Binding-site contacts:
Ligand atom NA4 contacts residue ILE94 of chain 1.B at 2.9 Å (h-bond).
Ligand atom N3 contacts residue ILE5 of chain 1.B at 3.5 Å.
Ligand atom O contacts residue ARG52 of chain 1.B at 2.6 Å (salt-bridge).
Ligand atom N8 contacts residue LEU28 of chain 1.B at 3.8 Å.
Ligand atom CT contacts residue ARG57 of chain 1.B at 3.4 Å.
Ligand atom C16 contacts residue PHE31 of chain 1.B at 3.7 Å (hydrophobic).
Ligand atom N1 contacts residue ALA7 of chain 1.B at 3.7 Å.
Ligand atom C14 contacts residue ILE50 of chain 1.B at 3.7 Å (hydrophobic).
Ligand atom NA2 contacts residue ALA6 of chain 1.B at 3.4 Å (h-bond).
Ligand atom C contacts residue ARG52 of chain 1.B at 3.6 Å.
Ligand atom O1 contacts residue LYS32 of chain 1.B at 3.6 Å.
Ligand atom C11 contacts residue LEU28 of chain 1.B at 3.9 Å (hydrophobic).
Ligand atom C4 contacts residue PHE31 of chain 1.B at 3.6 Å (hydrophobic).
Ligand atom OE2 contacts residue ARG52 of chain 1.B at 3.9 Å.
Ligand atom NA4 contacts residue PHE31 of chain 1.B at 3.7 Å.
Ligand atom N3 contacts residue ALA7 of chain 1.B at 3.7 Å.
Ligand atom C4A contacts residue PHE31 of chain 1.B at 3.8 Å (hydrophobic).
Ligand atom CA contacts residue ARG52 of chain 1.B at 3.8 Å.
Ligand atom O1 contacts residue PHE31 of chain 1.B at 3.6 Å.
Ligand atom O1 contacts residue ARG57 of chain 1.B at 2.9 Å (salt-bridge).
Ligand atom NA2 contacts residue THR113 of chain 1.B at 3.5 Å (h-bond).
Ligand atom N10 contacts residue ILE50 of chain 1.B at 3.7 Å.
Ligand atom N1 contacts residue PHE31 of chain 1.B at 3.9 Å.
Ligand atom C2 contacts residue ALA6 of chain 1.B at 3.7 Å (hydrophobic).
Ligand atom O2 contacts residue ARG57 of chain 1.B at 2.7 Å (salt-bridge).
Ligand atom C4 contacts residue ILE5 of chain 1.B at 3.6 Å (hydrophobic).
Ligand atom C8A contacts residue PHE31 of chain 1.B at 3.9 Å (hydrophobic).
Ligand atom C2 contacts residue ALA7 of chain 1.B at 3.7 Å (hydrophobic).
Ligand atom N3 contacts residue PHE31 of chain 1.B at 3.5 Å.
Ligand atom C16 contacts residue LEU28 of chain 1.B at 3.9 Å (hydrophobic).
Ligand atom C15 contacts residue ILE50 of chain 1.B at 3.9 Å (hydrophobic).
Ligand atom NA4 contacts residue TYR100 of chain 1.B at 3.4 Å (h-bond).
Ligand atom NA2 contacts residue ILE5 of chain 1.B at 3.8 Å.
Ligand atom NA2 contacts residue ALA7 of chain 1.B at 3.9 Å.
Ligand atom CG contacts residue LEU28 of chain 1.B at 3.9 Å (hydrophobic).
Ligand atom N3 contacts residue ALA6 of chain 1.B at 3.4 Å.
Ligand atom NA4 contacts residue ILE5 of chain 1.B at 2.9 Å (h-bond).
Ligand atom O1 contacts residue LEU54 of chain 1.B at 3.8 Å.
Ligand atom O2 contacts residue LYS32 of chain 1.B at 3.4 Å.
Ligand atom C2 contacts residue PHE31 of chain 1.B at 3.7 Å (hydrophobic).

The protein below binds the small molecule below.
Small molecule (SMILES): CN(Cc1cnc2nc(N)nc(N)c2n1)c1ccc(C(=O)N[C@@H](CCC(=O)O)C(=O)O)cc1

Sequence of chain 1.B:
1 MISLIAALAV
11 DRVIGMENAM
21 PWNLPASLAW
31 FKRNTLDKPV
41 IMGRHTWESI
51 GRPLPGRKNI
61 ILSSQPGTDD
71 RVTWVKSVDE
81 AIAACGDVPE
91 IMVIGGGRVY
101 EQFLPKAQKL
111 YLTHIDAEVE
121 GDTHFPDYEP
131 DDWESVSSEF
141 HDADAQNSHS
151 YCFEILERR